Binding-site contacts:
Ligand atom O4 contacts residue CYS145 of chain 1.A at 3.3 Å.
Ligand atom C9 contacts residue MET49 of chain 1.A at 3.9 Å (hydrophobic).
Ligand atom C19 contacts residue GLN189 of chain 1.A at 3.7 Å.
Ligand atom C2 contacts residue LEU27 of chain 1.A at 4.2 Å (hydrophobic).
Ligand atom C11 contacts residue GLY143 of chain 1.A at 3.7 Å.
Ligand atom O21 contacts residue ASN142 of chain 1.A at 3.6 Å.
Ligand atom C19 contacts residue MET49 of chain 1.A at 3.8 Å (hydrophobic).
Ligand atom C18 contacts residue MET49 of chain 1.A at 3.5 Å (hydrophobic).
Ligand atom C16 contacts residue MET49 of chain 1.A at 3.6 Å (hydrophobic).
Ligand atom C20 contacts residue MET49 of chain 1.A at 3.9 Å (hydrophobic).
Ligand atom C17 contacts residue MET49 of chain 1.A at 3.4 Å (hydrophobic).
Ligand atom C18 contacts residue ARG188 of chain 1.A at 4.0 Å.
Ligand atom C13 contacts residue GLY143 of chain 1.A at 4.2 Å.
Ligand atom C17 contacts residue HIS164 of chain 1.A at 4.0 Å.
Ligand atom O23 contacts residue ASN142 of chain 1.A at 3.6 Å.
Ligand atom C16 contacts residue HIS164 of chain 1.A at 3.3 Å.
Ligand atom N5 contacts residue HIS41 of chain 1.A at 3.9 Å.
Ligand atom O4 contacts residue LEU27 of chain 1.A at 3.4 Å.
Ligand atom C22 contacts residue ASN142 of chain 1.A at 3.5 Å.
Ligand atom C16 contacts residue MET165 of chain 1.A at 3.8 Å (hydrophobic).
Ligand atom C8 contacts residue HIS41 of chain 1.A at 4.1 Å.
Ligand atom C11 contacts residue LEU27 of chain 1.A at 4.0 Å (hydrophobic).
Ligand atom C6 contacts residue HIS41 of chain 1.A at 4.0 Å.
Ligand atom N1 contacts residue HIS41 of chain 1.A at 3.9 Å.
Ligand atom C17 contacts residue MET165 of chain 1.A at 3.5 Å (hydrophobic).
Ligand atom N1 contacts residue CYS145 of chain 1.A at 3.3 Å (h-bond).
Ligand atom N5 contacts residue HIS164 of chain 1.A at 3.8 Å.
Ligand atom C2 contacts residue CYS145 of chain 1.A at 2.7 Å (hydrophobic).
Ligand atom C13 contacts residue ASN142 of chain 1.A at 3.7 Å.
Ligand atom O4 contacts residue GLY143 of chain 1.A at 3.0 Å (h-bond).
Ligand atom C2 contacts residue GLY143 of chain 1.A at 3.9 Å.
Ligand atom C12 contacts residue GLY143 of chain 1.A at 3.6 Å.
Ligand atom N5 contacts residue CYS145 of chain 1.A at 3.2 Å (h-bond).
Ligand atom C7 contacts residue HIS41 of chain 1.A at 4.2 Å.
Ligand atom C16 contacts residue HIS41 of chain 1.A at 3.6 Å.
Ligand atom C14 contacts residue ASN142 of chain 1.A at 3.8 Å.
Ligand atom C3 contacts residue CYS145 of chain 1.A at 1.8 Å (hydrophobic).
Ligand atom C18 contacts residue MET165 of chain 1.A at 3.7 Å (hydrophobic).
Ligand atom C18 contacts residue GLN189 of chain 1.A at 3.9 Å.
Ligand atom O4 contacts residue SER144 of chain 1.A at 3.7 Å.

A protein and the small-molecule ligand that binds it are described below.
Small molecule (SMILES): COc1ccc([C@@H]2CC(c3ccccc3)=NN2C(C)=O)cc1OC

Sequence of chain 1.A:
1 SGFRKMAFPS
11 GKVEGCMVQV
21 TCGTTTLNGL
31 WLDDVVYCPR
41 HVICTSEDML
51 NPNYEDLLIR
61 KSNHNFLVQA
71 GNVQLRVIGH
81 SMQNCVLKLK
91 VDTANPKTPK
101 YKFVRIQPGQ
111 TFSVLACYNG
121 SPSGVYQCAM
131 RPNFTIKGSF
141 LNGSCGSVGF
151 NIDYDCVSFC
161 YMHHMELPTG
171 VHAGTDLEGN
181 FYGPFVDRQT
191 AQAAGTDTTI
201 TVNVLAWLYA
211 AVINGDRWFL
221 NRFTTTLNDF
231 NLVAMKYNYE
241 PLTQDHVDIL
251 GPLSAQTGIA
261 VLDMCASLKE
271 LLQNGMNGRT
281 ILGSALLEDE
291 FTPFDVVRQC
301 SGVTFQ